The small molecule below binds the protein below.
Small molecule (SMILES): CC(=O)N[C@H]1CO[C@H](CO[C@@H]2O[C@@H](C)[C@@H](O)[C@@H](O)[C@@H]2O)[C@@H](O)[C@@H]1O

Sequence of chain 4.A:
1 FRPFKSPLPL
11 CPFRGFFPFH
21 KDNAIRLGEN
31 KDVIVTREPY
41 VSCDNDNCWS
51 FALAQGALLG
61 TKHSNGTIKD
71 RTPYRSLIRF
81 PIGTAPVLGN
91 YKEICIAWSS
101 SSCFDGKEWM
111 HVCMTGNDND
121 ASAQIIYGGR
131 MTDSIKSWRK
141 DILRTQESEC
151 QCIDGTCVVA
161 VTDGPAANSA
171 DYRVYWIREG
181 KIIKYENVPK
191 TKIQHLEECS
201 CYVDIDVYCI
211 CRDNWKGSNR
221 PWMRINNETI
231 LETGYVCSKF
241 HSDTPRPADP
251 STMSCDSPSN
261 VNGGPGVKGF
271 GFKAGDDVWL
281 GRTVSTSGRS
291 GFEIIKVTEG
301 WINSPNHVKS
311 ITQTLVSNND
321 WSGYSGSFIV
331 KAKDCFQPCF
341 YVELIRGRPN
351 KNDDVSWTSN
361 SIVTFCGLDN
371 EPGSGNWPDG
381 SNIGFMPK

Binding-site contacts:
Ligand atom C5 contacts residue ASN227 of chain 4.A at 3.5 Å.
Ligand atom O6 contacts residue ASP154 of chain 4.A at 4.4 Å.
Ligand atom C1 contacts residue ASN227 of chain 4.A at 1.4 Å.
Ligand atom C1 contacts residue GLU228 of chain 4.A at 3.7 Å.
Ligand atom O7 contacts residue THR156 of chain 4.A at 4.1 Å.
Ligand atom C6 contacts residue ASN226 of chain 4.A at 3.6 Å.
Ligand atom C4 contacts residue ASN227 of chain 4.A at 4.2 Å.
Ligand atom C4 contacts residue ASN227 of chain 4.A at 4.2 Å.
Ligand atom C3 contacts residue GLU228 of chain 4.A at 3.8 Å.
Ligand atom C6 contacts residue ASP154 of chain 4.A at 3.5 Å.
Ligand atom C6 contacts residue GLU228 of chain 4.A at 4.0 Å.
Ligand atom O3 contacts residue ILE205 of chain 4.A at 4.4 Å.
Ligand atom C7 contacts residue GLU228 of chain 4.A at 3.9 Å.
Ligand atom C6 contacts residue ASN227 of chain 4.A at 4.3 Å.
Ligand atom C6 contacts residue ASN227 of chain 4.A at 3.6 Å.
Ligand atom N2 contacts residue ASN227 of chain 4.A at 2.9 Å (h-bond).
Ligand atom C8 contacts residue GLU228 of chain 4.A at 3.8 Å.
Ligand atom C3 contacts residue ASN227 of chain 4.A at 3.8 Å.
Ligand atom O2 contacts residue PRO7 of chain 4.A at 4.2 Å.
Ligand atom O3 contacts residue PRO7 of chain 4.A at 4.0 Å.
Ligand atom C7 contacts residue ASN227 of chain 4.A at 3.2 Å.
Ligand atom C8 contacts residue ASN227 of chain 4.A at 4.1 Å.
Ligand atom O5 contacts residue ASN227 of chain 4.A at 2.3 Å (h-bond).
Ligand atom C5 contacts residue ASN227 of chain 4.A at 3.6 Å.
Ligand atom O5 contacts residue ASP154 of chain 4.A at 4.3 Å.
Ligand atom O7 contacts residue ASN227 of chain 4.A at 3.4 Å (h-bond).
Ligand atom C2 contacts residue GLU228 of chain 4.A at 3.6 Å.
Ligand atom N2 contacts residue GLU228 of chain 4.A at 2.9 Å (salt-bridge).
Ligand atom C2 contacts residue ASN227 of chain 4.A at 2.5 Å.